Sequence of chain 1.A:
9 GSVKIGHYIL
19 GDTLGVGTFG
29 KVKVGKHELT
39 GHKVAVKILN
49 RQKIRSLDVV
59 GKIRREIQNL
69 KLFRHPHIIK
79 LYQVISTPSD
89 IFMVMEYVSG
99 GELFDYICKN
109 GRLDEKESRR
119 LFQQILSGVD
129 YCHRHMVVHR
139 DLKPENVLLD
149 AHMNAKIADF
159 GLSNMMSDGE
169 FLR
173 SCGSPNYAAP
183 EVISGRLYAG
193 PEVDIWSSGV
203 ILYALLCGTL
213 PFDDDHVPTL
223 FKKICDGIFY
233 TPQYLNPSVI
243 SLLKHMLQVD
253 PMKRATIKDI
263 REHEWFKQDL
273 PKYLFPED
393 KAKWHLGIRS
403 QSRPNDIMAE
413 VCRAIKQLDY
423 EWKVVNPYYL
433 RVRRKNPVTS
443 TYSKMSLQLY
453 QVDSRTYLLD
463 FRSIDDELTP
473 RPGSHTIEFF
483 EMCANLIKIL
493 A

Binding-site contacts:
Ligand atom C28 contacts residue GLU143 of chain 1.A at 3.5 Å.
Ligand atom O4 contacts residue GLY23 of chain 1.A at 3.6 Å.
Ligand atom C6 contacts residue LEU146 of chain 1.A at 3.6 Å (hydrophobic).
Ligand atom C9 contacts residue ALA43 of chain 1.A at 3.9 Å (hydrophobic).
Ligand atom C16 contacts residue ASP157 of chain 1.A at 3.6 Å.
Ligand atom C10 contacts residue LEU146 of chain 1.A at 3.8 Å (hydrophobic).
Ligand atom N4 contacts residue GLU143 of chain 1.A at 2.8 Å (salt-bridge).
Ligand atom C15 contacts residue ASP157 of chain 1.A at 3.1 Å.
Ligand atom C25 contacts residue LEU22 of chain 1.A at 3.8 Å (hydrophobic).
Ligand atom C14 contacts residue ALA156 of chain 1.A at 3.9 Å (hydrophobic).
Ligand atom C23 contacts residue GLU100 of chain 1.A at 3.4 Å.
Ligand atom C3 contacts residue GLY99 of chain 1.A at 3.7 Å.
Ligand atom O5 contacts residue VAL96 of chain 1.A at 3.1 Å (h-bond).
Ligand atom C4 contacts residue VAL96 of chain 1.A at 3.6 Å (hydrophobic).
Ligand atom C13 contacts residue MET93 of chain 1.A at 3.6 Å (hydrophobic).
Ligand atom C26 contacts residue VAL24 of chain 1.A at 3.2 Å (hydrophobic).
Ligand atom N1 contacts residue GLU94 of chain 1.A at 2.9 Å (salt-bridge).
Ligand atom N4 contacts residue GLU100 of chain 1.A at 2.8 Å (salt-bridge).
Ligand atom C24 contacts residue GLU100 of chain 1.A at 3.2 Å.
Ligand atom C13 contacts residue ALA156 of chain 1.A at 3.9 Å (hydrophobic).
Ligand atom O5 contacts residue TYR95 of chain 1.A at 3.6 Å.
Ligand atom C28 contacts residue ASN144 of chain 1.A at 3.6 Å.
Ligand atom C9 contacts residue MET93 of chain 1.A at 3.6 Å (hydrophobic).
Ligand atom C17 contacts residue VAL30 of chain 1.A at 3.8 Å (hydrophobic).
Ligand atom C28 contacts residue GLU100 of chain 1.A at 3.7 Å.
Ligand atom C7 contacts residue LEU146 of chain 1.A at 3.4 Å (hydrophobic).
Ligand atom C14 contacts residue ASP157 of chain 1.A at 3.9 Å.
Ligand atom C14 contacts residue LYS45 of chain 1.A at 3.8 Å.
Ligand atom C27 contacts residue ASN144 of chain 1.A at 3.2 Å.
Ligand atom C3 contacts residue VAL96 of chain 1.A at 3.7 Å (hydrophobic).
Ligand atom N1 contacts residue ALA43 of chain 1.A at 3.2 Å.
Ligand atom O5 contacts residue GLU94 of chain 1.A at 3.8 Å.
Ligand atom C8 contacts residue GLU94 of chain 1.A at 3.7 Å.
Ligand atom O6 contacts residue GLU143 of chain 1.A at 3.8 Å.
Ligand atom C27 contacts residue ALA156 of chain 1.A at 3.5 Å (hydrophobic).
Ligand atom C15 contacts residue LYS45 of chain 1.A at 3.9 Å.
Ligand atom C8 contacts residue ALA43 of chain 1.A at 3.5 Å (hydrophobic).
Ligand atom C27 contacts residue GLU143 of chain 1.A at 3.6 Å.
Ligand atom C2 contacts residue GLY99 of chain 1.A at 3.7 Å.
Ligand atom C8 contacts residue LEU146 of chain 1.A at 3.6 Å (hydrophobic).

This small molecule binds to this protein.
Small molecule (SMILES): CN[C@@H]1C[C@H]2O[C@@](C)([C@@H]1OC)n1c3ccccc3c3c4c(c5c6ccccc6n2c5c31)C(=O)NC4